Binding-site contacts:
Ligand atom CG contacts residue LEU91 of chain 1.A at 3.2 Å (hydrophobic).
Ligand atom O contacts residue TYR94 of chain 1.A at 2.9 Å (h-bond).
Ligand atom CD2 contacts residue VAL116 of chain 1.B at 3.8 Å (hydrophobic).
Ligand atom O contacts residue ARG113 of chain 1.B at 2.8 Å (salt-bridge).
Ligand atom C contacts residue PHE93 of chain 1.A at 3.7 Å (hydrophobic).
Ligand atom CD contacts residue TYR54 of chain 1.B at 3.5 Å (hydrophobic).
Ligand atom N contacts residue TYR94 of chain 1.A at 3.5 Å (h-bond).
Ligand atom OD1 contacts residue TYR54 of chain 1.B at 3.8 Å.
Ligand atom O contacts residue ARG113 of chain 1.B at 2.6 Å (salt-bridge).
Ligand atom O contacts residue TYR94 of chain 1.A at 3.3 Å.
Ligand atom CB contacts residue HIS92 of chain 1.A at 3.3 Å.
Ligand atom OD1 contacts residue LEU91 of chain 1.A at 3.5 Å (h-bond).
Ligand atom N contacts residue TYR94 of chain 1.A at 3.4 Å (h-bond).
Ligand atom OXT contacts residue ARG113 of chain 1.B at 3.5 Å (salt-bridge).
Ligand atom CD contacts residue ASP58 of chain 1.B at 3.8 Å.
Ligand atom CA contacts residue TYR94 of chain 1.A at 3.6 Å (hydrophobic).
Ligand atom OD1 contacts residue ARG100 of chain 1.B at 2.9 Å (salt-bridge).
Ligand atom CA contacts residue HIS92 of chain 1.A at 3.5 Å.
Ligand atom OD2 contacts residue ARG100 of chain 1.B at 3.4 Å (salt-bridge).
Ligand atom CD contacts residue ARG60 of chain 1.B at 3.2 Å.
Ligand atom NE2 contacts residue VAL116 of chain 1.B at 3.6 Å.
Ligand atom OD1 contacts residue HIS96 of chain 1.A at 2.8 Å (h-bond).
Ligand atom NZ contacts residue ASP56 of chain 1.B at 2.7 Å (salt-bridge).
Ligand atom OE2 contacts residue ARG60 of chain 1.B at 2.1 Å (salt-bridge).
Ligand atom C contacts residue ARG113 of chain 1.B at 3.2 Å.
Ligand atom CE contacts residue ASP56 of chain 1.B at 3.1 Å.
Ligand atom CD contacts residue TYR94 of chain 1.A at 3.6 Å (hydrophobic).
Ligand atom OE1 contacts residue TYR94 of chain 1.A at 3.4 Å.
Ligand atom CD2 contacts residue PRO103 of chain 1.B at 3.5 Å (hydrophobic).
Ligand atom C contacts residue HIS92 of chain 1.A at 3.4 Å.
Ligand atom O contacts residue ARG113 of chain 1.B at 2.9 Å (salt-bridge).
Ligand atom OD1 contacts residue TYR94 of chain 1.A at 3.5 Å (h-bond).
Ligand atom CD2 contacts residue HIS92 of chain 1.A at 3.3 Å.
Ligand atom CG contacts residue ARG100 of chain 1.B at 3.6 Å.
Ligand atom N contacts residue HIS92 of chain 1.A at 2.7 Å (h-bond).
Ligand atom CB contacts residue LEU91 of chain 1.A at 3.1 Å (hydrophobic).
Ligand atom CB contacts residue TYR94 of chain 1.A at 3.5 Å (hydrophobic).
Ligand atom O contacts residue PHE93 of chain 1.A at 2.8 Å.
Ligand atom C contacts residue ARG113 of chain 1.B at 3.4 Å.
Ligand atom CA contacts residue HIS92 of chain 1.A at 3.4 Å.

Sequence of chain 1.B:
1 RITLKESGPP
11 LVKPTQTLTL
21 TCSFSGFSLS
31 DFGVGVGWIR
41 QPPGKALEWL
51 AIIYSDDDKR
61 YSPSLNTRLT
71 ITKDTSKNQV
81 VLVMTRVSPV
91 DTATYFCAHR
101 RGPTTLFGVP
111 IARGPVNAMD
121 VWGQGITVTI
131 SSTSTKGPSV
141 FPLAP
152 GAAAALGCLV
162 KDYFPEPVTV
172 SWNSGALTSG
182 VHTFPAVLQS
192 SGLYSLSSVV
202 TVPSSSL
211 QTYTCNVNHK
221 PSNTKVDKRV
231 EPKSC

The small molecule below binds the protein below.
Small molecule (SMILES): CC(C)C[C@H](NC(=O)[C@@H](N)CCC(=O)O)C(=O)N[C@@H](CC(=O)O)C(=O)N[C@@H](CCCCN)C(=O)N[C@@H](CC1=NC=NC1)C(=O)N[C@@H](C)C(=O)N[C@@H](CO)C(=O)O

Sequence of chain 1.A:
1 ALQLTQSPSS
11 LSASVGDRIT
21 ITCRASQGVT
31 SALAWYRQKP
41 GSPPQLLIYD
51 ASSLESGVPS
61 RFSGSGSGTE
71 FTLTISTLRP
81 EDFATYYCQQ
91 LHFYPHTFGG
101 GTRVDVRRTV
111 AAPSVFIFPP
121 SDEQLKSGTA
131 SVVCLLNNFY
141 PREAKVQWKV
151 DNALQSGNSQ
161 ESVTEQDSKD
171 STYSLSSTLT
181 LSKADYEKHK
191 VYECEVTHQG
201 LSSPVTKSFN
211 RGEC